Sequence of chain 1.B:
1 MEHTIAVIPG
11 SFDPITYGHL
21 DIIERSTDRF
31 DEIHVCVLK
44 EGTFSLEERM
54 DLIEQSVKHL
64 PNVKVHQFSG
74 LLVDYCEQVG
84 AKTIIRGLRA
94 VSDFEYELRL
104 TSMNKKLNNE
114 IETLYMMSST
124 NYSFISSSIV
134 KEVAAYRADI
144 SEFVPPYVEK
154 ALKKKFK

Sequence of chain 1.C:
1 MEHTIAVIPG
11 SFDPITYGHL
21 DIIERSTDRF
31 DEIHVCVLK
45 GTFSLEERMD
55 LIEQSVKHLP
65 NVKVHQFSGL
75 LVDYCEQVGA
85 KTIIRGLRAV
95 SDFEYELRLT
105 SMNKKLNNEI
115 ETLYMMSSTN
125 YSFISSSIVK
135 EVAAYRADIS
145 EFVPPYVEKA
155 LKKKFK

Binding-site contacts:
Ligand atom CL7 contacts residue PHE71 of chain 1.B at 3.6 Å.
Ligand atom N8 contacts residue ASN107 of chain 1.B at 3.4 Å (h-bond).
Ligand atom C30 contacts residue LEU38 of chain 1.B at 3.9 Å (hydrophobic).
Ligand atom CL9 contacts residue CYS36 of chain 1.B at 3.5 Å.
Ligand atom C14 contacts residue ASN107 of chain 1.B at 3.6 Å.
Ligand atom C13 contacts residue ASN107 of chain 1.B at 3.6 Å.
Ligand atom O6 contacts residue ARG89 of chain 1.B at 3.7 Å.
Ligand atom C16 contacts residue LEU74 of chain 1.B at 3.9 Å (hydrophobic).
Ligand atom C24 contacts residue LEU75 of chain 1.B at 3.6 Å (hydrophobic).
Ligand atom N21 contacts residue GLU135 of chain 1.C at 2.9 Å (salt-bridge).
Ligand atom C17 contacts residue GLU135 of chain 1.C at 4.0 Å.
Ligand atom C1 contacts residue GLU135 of chain 1.C at 4.0 Å.
Ligand atom C5 contacts residue LEU75 of chain 1.B at 3.8 Å (hydrophobic).
Ligand atom C25 contacts residue LEU74 of chain 1.B at 3.9 Å (hydrophobic).
Ligand atom C25 contacts residue GLY73 of chain 1.B at 2.8 Å.
Ligand atom C7 contacts residue ASN107 of chain 1.B at 3.4 Å.
Ligand atom C7 contacts residue ARG89 of chain 1.B at 4.0 Å.
Ligand atom O6 contacts residue PRO9 of chain 1.B at 4.0 Å.
Ligand atom CL9 contacts residue LEU38 of chain 1.B at 4.0 Å.
Ligand atom CL7 contacts residue CYS36 of chain 1.B at 3.2 Å.
Ligand atom C24 contacts residue GLY73 of chain 1.B at 2.9 Å.
Ligand atom C5 contacts residue LEU103 of chain 1.B at 3.9 Å (hydrophobic).
Ligand atom CL9 contacts residue PRO9 of chain 1.B at 3.5 Å.
Ligand atom CL9 contacts residue GLY10 of chain 1.B at 4.0 Å.
Ligand atom C14 contacts residue MET106 of chain 1.B at 3.6 Å (hydrophobic).
Ligand atom C19 contacts residue LEU75 of chain 1.B at 4.0 Å (hydrophobic).
Ligand atom C22 contacts residue GLU135 of chain 1.C at 3.4 Å.
Ligand atom C26 contacts residue GLY73 of chain 1.B at 4.0 Å.
Ligand atom O6 contacts residue LEU75 of chain 1.B at 3.5 Å.
Ligand atom C25 contacts residue LEU75 of chain 1.B at 3.5 Å (hydrophobic).
Ligand atom C16 contacts residue GLU135 of chain 1.C at 3.5 Å.
Ligand atom O20 contacts residue LEU74 of chain 1.B at 3.6 Å.
Ligand atom C22 contacts residue TYR139 of chain 1.C at 3.6 Å (hydrophobic).
Ligand atom O20 contacts residue LEU75 of chain 1.B at 2.8 Å (h-bond).
Ligand atom C28 contacts residue LEU38 of chain 1.B at 3.9 Å (hydrophobic).
Ligand atom C17 contacts residue ASN107 of chain 1.B at 4.0 Å.
Ligand atom N8 contacts residue LEU75 of chain 1.B at 4.0 Å.
Ligand atom C13 contacts residue LEU103 of chain 1.B at 3.6 Å (hydrophobic).
Ligand atom C19 contacts residue GLU135 of chain 1.C at 3.8 Å.
Ligand atom C15 contacts residue VAL136 of chain 1.C at 3.9 Å (hydrophobic).

A protein and the small-molecule ligand that binds it are described below.
Small molecule (SMILES): COc1cc(OC)nc([C@@H]2CCCC[C@H]2C(=O)NCc2ccc(Cl)c(Cl)c2)n1